Sequence of chain 1.A:
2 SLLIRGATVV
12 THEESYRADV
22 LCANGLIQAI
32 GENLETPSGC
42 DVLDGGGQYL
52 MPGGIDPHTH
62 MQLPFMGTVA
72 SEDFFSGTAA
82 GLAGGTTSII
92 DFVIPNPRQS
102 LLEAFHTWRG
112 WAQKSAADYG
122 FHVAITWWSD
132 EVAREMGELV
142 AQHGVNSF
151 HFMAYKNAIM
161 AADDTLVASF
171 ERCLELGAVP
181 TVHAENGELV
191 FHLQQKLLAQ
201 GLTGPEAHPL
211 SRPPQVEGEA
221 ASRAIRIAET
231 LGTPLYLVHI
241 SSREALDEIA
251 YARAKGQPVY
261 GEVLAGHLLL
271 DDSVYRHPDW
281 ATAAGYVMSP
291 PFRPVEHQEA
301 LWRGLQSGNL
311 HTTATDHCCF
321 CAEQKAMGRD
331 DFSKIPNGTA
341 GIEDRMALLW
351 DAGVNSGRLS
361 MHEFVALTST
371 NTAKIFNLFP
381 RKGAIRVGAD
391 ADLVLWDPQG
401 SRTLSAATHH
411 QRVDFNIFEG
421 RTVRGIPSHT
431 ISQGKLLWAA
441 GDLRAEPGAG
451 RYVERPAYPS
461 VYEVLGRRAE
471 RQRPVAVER

This protein binds this small molecule.
Small molecule (SMILES): Nc1c[nH]c(=O)[nH]c1=O

Binding-site contacts:
Ligand atom N3 contacts residue TYR155 of chain 1.A at 3.1 Å (h-bond).
Ligand atom O2 contacts residue SER289 of chain 1.A at 2.8 Å (h-bond).
Ligand atom N01 contacts residue ZN1 of chain 1.E at 3.2 Å.
Ligand atom C2 contacts residue ASP316 of chain 1.A at 3.2 Å.
Ligand atom C4 contacts residue TYR155 of chain 1.A at 3.2 Å (hydrophobic).
Ligand atom N1 contacts residue ASP316 of chain 1.A at 3.1 Å (salt-bridge).
Ligand atom N1 contacts residue ASN337 of chain 1.A at 3.3 Å (h-bond).
Ligand atom N01 contacts residue KCX150 of chain 1.A at 3.8 Å.
Ligand atom C6 contacts residue ASP316 of chain 1.A at 3.4 Å.
Ligand atom O4 contacts residue KCX150 of chain 1.A at 4.0 Å.
Ligand atom N3 contacts residue ASP316 of chain 1.A at 3.9 Å.
Ligand atom N3 contacts residue ZN1 of chain 1.E at 4.3 Å.
Ligand atom N1 contacts residue CYS318 of chain 1.A at 4.0 Å.
Ligand atom C5 contacts residue HIS61 of chain 1.A at 3.7 Å.
Ligand atom C2 contacts residue SER289 of chain 1.A at 3.6 Å.
Ligand atom O4 contacts residue ZN1 of chain 1.E at 3.9 Å.
Ligand atom O4 contacts residue PHE152 of chain 1.A at 3.5 Å.
Ligand atom O2 contacts residue MET288 of chain 1.A at 3.4 Å.
Ligand atom C4 contacts residue ZN1 of chain 1.E at 3.6 Å.
Ligand atom C6 contacts residue CYS318 of chain 1.A at 3.5 Å (hydrophobic).
Ligand atom N01 contacts residue LEU64 of chain 1.A at 4.2 Å.
Ligand atom C6 contacts residue HIS61 of chain 1.A at 3.7 Å.
Ligand atom C6 contacts residue ASN337 of chain 1.A at 3.8 Å.
Ligand atom C2 contacts residue TYR155 of chain 1.A at 4.2 Å (hydrophobic).
Ligand atom N3 contacts residue ZN1 of chain 1.D at 3.7 Å.
Ligand atom O4 contacts residue HIS183 of chain 1.A at 3.7 Å.
Ligand atom C5 contacts residue ZN1 of chain 1.E at 3.2 Å.
Ligand atom C2 contacts residue ASN337 of chain 1.A at 3.9 Å.
Ligand atom C6 contacts residue ZN1 of chain 1.E at 3.6 Å.
Ligand atom N01 contacts residue HIS61 of chain 1.A at 3.0 Å (h-bond).
Ligand atom O4 contacts residue TYR155 of chain 1.A at 2.8 Å (h-bond).
Ligand atom C5 contacts residue ZN1 of chain 1.D at 4.1 Å.
Ligand atom O4 contacts residue ZN1 of chain 1.D at 3.0 Å.
Ligand atom O2 contacts residue ASP316 of chain 1.A at 3.3 Å (salt-bridge).
Ligand atom N1 contacts residue GLY338 of chain 1.A at 3.8 Å.
Ligand atom O2 contacts residue GLY338 of chain 1.A at 3.9 Å.
Ligand atom C5 contacts residue ASP316 of chain 1.A at 3.8 Å.
Ligand atom C4 contacts residue ZN1 of chain 1.D at 3.3 Å.
Ligand atom O2 contacts residue ASN337 of chain 1.A at 3.7 Å.
Ligand atom N3 contacts residue SER289 of chain 1.A at 3.3 Å (h-bond).